This small molecule binds to this protein.
Small molecule (SMILES): Nc1ncnc2[nH]cnc12

Binding-site contacts:
Ligand atom N9 contacts residue TYR72 of chain 2.B at 3.2 Å.
Ligand atom C2 contacts residue ALA70 of chain 2.B at 4.1 Å (hydrophobic).
Ligand atom C5 contacts residue TYR72 of chain 2.B at 3.5 Å (hydrophobic).
Ligand atom C6 contacts residue TYR72 of chain 2.B at 4.2 Å (hydrophobic).
Ligand atom C2 contacts residue PHE73 of chain 2.B at 3.8 Å (hydrophobic).
Ligand atom N3 contacts residue ASP274 of chain 2.B at 3.9 Å.
Ligand atom C6 contacts residue PHE220 of chain 2.B at 3.2 Å (hydrophobic).
Ligand atom C5 contacts residue THR191 of chain 2.B at 3.9 Å.
Ligand atom N6 contacts residue THR191 of chain 2.B at 4.3 Å.
Ligand atom N7 contacts residue PHE220 of chain 2.B at 3.3 Å.
Ligand atom C2 contacts residue PHE220 of chain 2.B at 3.6 Å (hydrophobic).
Ligand atom C8 contacts residue THR191 of chain 2.B at 3.5 Å.
Ligand atom N6 contacts residue PHE220 of chain 2.B at 3.2 Å.
Ligand atom N7 contacts residue THR191 of chain 2.B at 2.8 Å (h-bond).
Ligand atom N1 contacts residue PHE73 of chain 2.B at 3.3 Å.
Ligand atom N6 contacts residue PHE73 of chain 2.B at 3.7 Å.
Ligand atom N1 contacts residue TYR72 of chain 2.B at 4.4 Å.
Ligand atom C5 contacts residue PHE220 of chain 2.B at 3.5 Å (hydrophobic).
Ligand atom C8 contacts residue ASP274 of chain 2.B at 3.6 Å.
Ligand atom N9 contacts residue ARG195 of chain 2.B at 3.9 Å.
Ligand atom C2 contacts residue TYR72 of chain 2.B at 3.9 Å (hydrophobic).
Ligand atom C4 contacts residue PHE220 of chain 2.B at 3.6 Å (hydrophobic).
Ligand atom C6 contacts residue SER123 of chain 2.B at 4.3 Å.
Ligand atom N6 contacts residue SER123 of chain 2.B at 3.1 Å (h-bond).
Ligand atom N3 contacts residue TYR72 of chain 2.B at 3.2 Å.
Ligand atom N7 contacts residue TYR72 of chain 2.B at 3.6 Å.
Ligand atom C6 contacts residue PHE73 of chain 2.B at 3.8 Å (hydrophobic).
Ligand atom C8 contacts residue PHE220 of chain 2.B at 3.6 Å (hydrophobic).
Ligand atom N9 contacts residue PHE220 of chain 2.B at 3.8 Å.
Ligand atom C4 contacts residue ASP274 of chain 2.B at 3.6 Å.
Ligand atom C4 contacts residue TYR72 of chain 2.B at 3.2 Å (hydrophobic).
Ligand atom C8 contacts residue ARG195 of chain 2.B at 3.3 Å.
Ligand atom N3 contacts residue PHE220 of chain 2.B at 3.9 Å.
Ligand atom N1 contacts residue PHE220 of chain 2.B at 3.5 Å.
Ligand atom C8 contacts residue TYR72 of chain 2.B at 3.5 Å (hydrophobic).
Ligand atom N9 contacts residue ASP274 of chain 2.B at 2.6 Å (salt-bridge).
Ligand atom N7 contacts residue ARG195 of chain 2.B at 4.4 Å.

Sequence of chain 2.B:
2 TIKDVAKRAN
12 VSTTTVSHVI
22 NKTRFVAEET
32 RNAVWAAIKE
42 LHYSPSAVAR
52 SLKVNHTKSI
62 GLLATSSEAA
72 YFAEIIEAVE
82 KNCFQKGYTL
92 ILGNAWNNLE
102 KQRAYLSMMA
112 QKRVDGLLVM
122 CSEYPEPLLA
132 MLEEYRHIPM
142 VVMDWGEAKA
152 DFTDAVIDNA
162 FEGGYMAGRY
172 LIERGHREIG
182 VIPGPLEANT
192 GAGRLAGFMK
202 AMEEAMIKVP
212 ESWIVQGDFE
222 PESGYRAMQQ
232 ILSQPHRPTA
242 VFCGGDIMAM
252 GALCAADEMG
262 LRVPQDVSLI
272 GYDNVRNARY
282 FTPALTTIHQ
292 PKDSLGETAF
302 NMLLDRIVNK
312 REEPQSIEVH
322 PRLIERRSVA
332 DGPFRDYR